Binding-site contacts:
Ligand atom O7 contacts residue ASN66 of chain 1.B at 4.0 Å.
Ligand atom C3 contacts residue ASN66 of chain 1.B at 3.8 Å.
Ligand atom C5 contacts residue ASN66 of chain 1.B at 3.7 Å.
Ligand atom N2 contacts residue ASN66 of chain 1.B at 2.8 Å (h-bond).
Ligand atom C1 contacts residue ASN66 of chain 1.B at 1.4 Å.
Ligand atom C2 contacts residue ASN66 of chain 1.B at 2.5 Å.
Ligand atom O7 contacts residue TYR33 of chain 1.B at 3.6 Å.
Ligand atom C7 contacts residue TYR33 of chain 1.B at 4.2 Å (hydrophobic).
Ligand atom C7 contacts residue ASN66 of chain 1.B at 3.6 Å.
Ligand atom C4 contacts residue ASN66 of chain 1.B at 4.3 Å.
Ligand atom O5 contacts residue ASN66 of chain 1.B at 2.4 Å (h-bond).

This protein binds this small molecule.
Small molecule (SMILES): CC(=O)N[C@@H]1[C@@H](O)[C@H](O)[C@@H](CO)O[C@H]1O

Sequence of chain 1.B:
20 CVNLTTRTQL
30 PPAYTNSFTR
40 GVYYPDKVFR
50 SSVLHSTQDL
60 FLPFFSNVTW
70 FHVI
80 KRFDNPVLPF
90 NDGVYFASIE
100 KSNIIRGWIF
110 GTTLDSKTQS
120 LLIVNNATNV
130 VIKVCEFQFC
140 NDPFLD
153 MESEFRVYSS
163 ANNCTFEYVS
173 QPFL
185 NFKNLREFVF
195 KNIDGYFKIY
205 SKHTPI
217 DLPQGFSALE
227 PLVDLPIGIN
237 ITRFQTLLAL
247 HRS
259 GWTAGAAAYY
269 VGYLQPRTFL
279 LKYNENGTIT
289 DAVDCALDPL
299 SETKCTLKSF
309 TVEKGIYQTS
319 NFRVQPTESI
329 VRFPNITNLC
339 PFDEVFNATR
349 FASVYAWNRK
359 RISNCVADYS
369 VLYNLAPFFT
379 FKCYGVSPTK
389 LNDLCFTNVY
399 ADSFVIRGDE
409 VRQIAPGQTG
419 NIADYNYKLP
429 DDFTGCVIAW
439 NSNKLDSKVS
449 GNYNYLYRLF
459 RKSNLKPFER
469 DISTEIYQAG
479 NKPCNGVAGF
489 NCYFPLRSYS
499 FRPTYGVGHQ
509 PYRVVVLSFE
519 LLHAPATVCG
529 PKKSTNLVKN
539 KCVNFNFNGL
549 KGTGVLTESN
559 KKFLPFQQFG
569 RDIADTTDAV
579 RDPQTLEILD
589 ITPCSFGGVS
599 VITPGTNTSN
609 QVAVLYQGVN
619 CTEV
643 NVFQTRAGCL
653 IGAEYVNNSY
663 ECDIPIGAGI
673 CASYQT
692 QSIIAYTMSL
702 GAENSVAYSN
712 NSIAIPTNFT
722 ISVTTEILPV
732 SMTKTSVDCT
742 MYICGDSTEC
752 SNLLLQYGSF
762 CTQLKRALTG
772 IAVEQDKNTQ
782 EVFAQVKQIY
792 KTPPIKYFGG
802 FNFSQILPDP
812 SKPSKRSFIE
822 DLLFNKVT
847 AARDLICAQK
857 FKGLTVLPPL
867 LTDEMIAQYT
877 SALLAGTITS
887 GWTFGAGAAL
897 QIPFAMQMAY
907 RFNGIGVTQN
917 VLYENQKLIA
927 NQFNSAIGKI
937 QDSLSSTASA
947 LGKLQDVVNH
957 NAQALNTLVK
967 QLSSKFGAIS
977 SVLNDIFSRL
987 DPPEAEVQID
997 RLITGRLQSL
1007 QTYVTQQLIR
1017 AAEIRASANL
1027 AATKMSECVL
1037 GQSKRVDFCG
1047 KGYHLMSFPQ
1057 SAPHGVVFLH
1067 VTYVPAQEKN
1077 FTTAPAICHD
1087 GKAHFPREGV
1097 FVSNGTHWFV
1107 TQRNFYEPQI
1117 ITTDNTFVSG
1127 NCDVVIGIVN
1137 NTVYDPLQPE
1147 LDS